Sequence of chain 2.B:
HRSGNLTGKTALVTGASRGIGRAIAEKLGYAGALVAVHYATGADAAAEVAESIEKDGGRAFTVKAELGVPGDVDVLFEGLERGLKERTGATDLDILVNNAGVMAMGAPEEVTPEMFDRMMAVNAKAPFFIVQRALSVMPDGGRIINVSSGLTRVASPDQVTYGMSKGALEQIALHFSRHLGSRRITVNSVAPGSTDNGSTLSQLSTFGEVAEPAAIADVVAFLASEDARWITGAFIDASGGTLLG

This protein binds this small molecule.
Small molecule (SMILES): C[C@]1(O)CC(=O)c2c(cc(O)c3c2C(=O)c2cccc(O)c2C3=O)C1

Binding-site contacts:
Ligand atom CAK contacts residue MET111 of chain 2.B at 3.9 Å (hydrophobic).
Ligand atom OAE contacts residue GLY201 of chain 2.B at 3.7 Å.
Ligand atom CAM contacts residue MET111 of chain 2.B at 3.5 Å (hydrophobic).
Ligand atom OAD contacts residue PRO200 of chain 2.B at 3.5 Å (h-bond).
Ligand atom CAK contacts residue NAP1 of chain 2.F at 3.5 Å.
Ligand atom CAN contacts residue GLN167 of chain 2.B at 3.8 Å.
Ligand atom OAD contacts residue NAP1 of chain 2.F at 3.3 Å.
Ligand atom CAH contacts residue THR260 of chain 2.B at 3.8 Å.
Ligand atom CAT contacts residue SER157 of chain 2.B at 3.5 Å.
Ligand atom OAB contacts residue GLN167 of chain 2.B at 3.3 Å (h-bond).
Ligand atom CAP contacts residue TYR170 of chain 2.B at 3.5 Å (hydrophobic).
Ligand atom OAD contacts residue GLY158 of chain 2.B at 3.6 Å (h-bond).
Ligand atom CAI contacts residue THR260 of chain 2.B at 3.5 Å.
Ligand atom CAO contacts residue LEU159 of chain 2.B at 3.7 Å (hydrophobic).
Ligand atom OAC contacts residue LEU219 of chain 2.B at 3.4 Å.
Ligand atom CAK contacts residue TYR170 of chain 2.B at 3.5 Å (hydrophobic).
Ligand atom CAT contacts residue NAP1 of chain 2.F at 3.9 Å.
Ligand atom CAV contacts residue LEU159 of chain 2.B at 3.5 Å (hydrophobic).
Ligand atom OAF contacts residue SER157 of chain 2.B at 3.1 Å (h-bond).
Ligand atom CAA contacts residue NAP1 of chain 2.F at 3.6 Å.
Ligand atom CAT contacts residue LEU159 of chain 2.B at 3.5 Å (hydrophobic).
Ligand atom CAJ contacts residue LEU222 of chain 2.B at 3.3 Å (hydrophobic).
Ligand atom CAQ contacts residue GLN167 of chain 2.B at 3.8 Å.
Ligand atom OAE contacts residue LEU159 of chain 2.B at 3.1 Å (h-bond).
Ligand atom CAU contacts residue LEU159 of chain 2.B at 3.8 Å (hydrophobic).
Ligand atom CAP contacts residue NAP1 of chain 2.F at 3.1 Å.
Ligand atom OAD contacts residue SER157 of chain 2.B at 2.6 Å (h-bond).
Ligand atom OAE contacts residue SER157 of chain 2.B at 3.9 Å.
Ligand atom OAB contacts residue MET113 of chain 2.B at 3.2 Å.
Ligand atom CAW contacts residue LEU159 of chain 2.B at 3.9 Å (hydrophobic).
Ligand atom CAR contacts residue GLN167 of chain 2.B at 3.7 Å.
Ligand atom CAH contacts residue LEU222 of chain 2.B at 3.5 Å (hydrophobic).
Ligand atom CAW contacts residue NAP1 of chain 2.F at 3.6 Å.
Ligand atom OAE contacts residue GLY158 of chain 2.B at 3.0 Å.
Ligand atom OAF contacts residue TYR170 of chain 2.B at 2.7 Å (h-bond).
Ligand atom OAD contacts residue LEU159 of chain 2.B at 3.7 Å.
Ligand atom CAM contacts residue GLN167 of chain 2.B at 3.9 Å.
Ligand atom OAE contacts residue PRO200 of chain 2.B at 3.4 Å (h-bond).
Ligand atom CAA contacts residue ASN205 of chain 2.B at 3.9 Å.
Ligand atom OAF contacts residue NAP1 of chain 2.F at 2.5 Å.